This small molecule binds to this protein.
Small molecule (SMILES): CC(=O)N[C@@H]1[C@@H](O)[C@H](O)[C@@H](CO)O[C@H]1O

Binding-site contacts:
Ligand atom C5 contacts residue ASN196 of chain 1.F at 3.6 Å.
Ligand atom C1 contacts residue ASN196 of chain 1.F at 1.4 Å.
Ligand atom C3 contacts residue THR198 of chain 1.F at 4.2 Å.
Ligand atom O6 contacts residue GLU237 of chain 1.F at 3.6 Å.
Ligand atom C2 contacts residue ASN196 of chain 1.F at 2.5 Å.
Ligand atom O7 contacts residue ASN196 of chain 1.F at 2.9 Å (h-bond).
Ligand atom C6 contacts residue SER236 of chain 1.F at 4.2 Å.
Ligand atom C3 contacts residue ASN196 of chain 1.F at 3.8 Å.
Ligand atom C2 contacts residue THR198 of chain 1.F at 3.5 Å.
Ligand atom C6 contacts residue GLU237 of chain 1.F at 3.4 Å.
Ligand atom C4 contacts residue THR198 of chain 1.F at 4.5 Å.
Ligand atom N2 contacts residue THR198 of chain 1.F at 3.9 Å.
Ligand atom O3 contacts residue THR198 of chain 1.F at 4.1 Å.
Ligand atom C6 contacts residue ASN238 of chain 1.F at 4.2 Å.
Ligand atom O6 contacts residue ASN238 of chain 1.F at 3.7 Å.
Ligand atom N2 contacts residue ASN196 of chain 1.F at 2.9 Å (h-bond).
Ligand atom O6 contacts residue LEU239 of chain 1.F at 3.8 Å.
Ligand atom C4 contacts residue ASN196 of chain 1.F at 4.2 Å.
Ligand atom C1 contacts residue THR198 of chain 1.F at 4.3 Å.
Ligand atom C7 contacts residue ASN196 of chain 1.F at 3.3 Å.
Ligand atom O6 contacts residue SER236 of chain 1.F at 3.5 Å (h-bond).
Ligand atom O5 contacts residue ASN196 of chain 1.F at 2.4 Å (h-bond).

Sequence of chain 1.F:
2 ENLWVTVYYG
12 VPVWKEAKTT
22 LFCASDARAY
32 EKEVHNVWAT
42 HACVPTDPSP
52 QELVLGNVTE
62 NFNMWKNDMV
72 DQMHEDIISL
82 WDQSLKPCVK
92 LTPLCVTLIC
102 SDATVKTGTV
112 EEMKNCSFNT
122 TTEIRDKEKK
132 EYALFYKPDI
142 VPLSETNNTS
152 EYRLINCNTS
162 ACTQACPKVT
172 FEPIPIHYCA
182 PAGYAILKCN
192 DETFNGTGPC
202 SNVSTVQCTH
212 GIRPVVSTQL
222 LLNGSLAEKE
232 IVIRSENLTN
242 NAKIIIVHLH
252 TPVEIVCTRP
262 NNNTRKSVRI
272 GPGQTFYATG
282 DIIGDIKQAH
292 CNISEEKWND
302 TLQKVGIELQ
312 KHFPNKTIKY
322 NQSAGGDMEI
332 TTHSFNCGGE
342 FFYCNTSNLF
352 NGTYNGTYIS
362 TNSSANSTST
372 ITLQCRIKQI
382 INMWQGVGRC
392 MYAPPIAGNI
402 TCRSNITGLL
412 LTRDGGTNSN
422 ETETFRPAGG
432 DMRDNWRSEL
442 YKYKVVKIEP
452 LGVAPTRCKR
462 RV